Sequence of chain 1.U:
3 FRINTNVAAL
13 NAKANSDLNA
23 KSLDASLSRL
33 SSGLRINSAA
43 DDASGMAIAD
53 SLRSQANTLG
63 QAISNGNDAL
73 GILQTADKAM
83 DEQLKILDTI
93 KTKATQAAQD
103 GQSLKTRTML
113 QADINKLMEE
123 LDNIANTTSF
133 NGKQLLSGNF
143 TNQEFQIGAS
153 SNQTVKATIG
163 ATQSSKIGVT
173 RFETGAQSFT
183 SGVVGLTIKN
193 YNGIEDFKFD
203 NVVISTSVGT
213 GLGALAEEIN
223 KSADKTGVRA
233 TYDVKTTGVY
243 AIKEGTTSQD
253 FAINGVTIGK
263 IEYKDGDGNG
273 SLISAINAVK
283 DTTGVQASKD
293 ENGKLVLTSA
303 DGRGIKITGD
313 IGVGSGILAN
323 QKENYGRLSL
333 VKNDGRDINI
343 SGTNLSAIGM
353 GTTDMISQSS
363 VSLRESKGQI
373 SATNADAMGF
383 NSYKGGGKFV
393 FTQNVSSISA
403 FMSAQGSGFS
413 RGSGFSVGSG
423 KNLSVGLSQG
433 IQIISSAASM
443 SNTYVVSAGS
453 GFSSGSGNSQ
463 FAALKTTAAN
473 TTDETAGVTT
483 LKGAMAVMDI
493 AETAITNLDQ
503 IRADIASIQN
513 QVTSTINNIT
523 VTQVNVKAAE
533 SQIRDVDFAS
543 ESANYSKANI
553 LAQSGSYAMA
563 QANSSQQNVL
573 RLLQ

Binding-site contacts:
Ligand atom O1B contacts residue ASN346 of chain 1.U at 2.8 Å (h-bond).
Ligand atom O8 contacts residue SER348 of chain 1.U at 4.1 Å.
Ligand atom O1B contacts residue SER348 of chain 1.U at 2.2 Å (h-bond).
Ligand atom O4 contacts residue SER183 of chain 1.U at 3.8 Å.
Ligand atom C2 contacts residue ASN346 of chain 1.U at 3.8 Å.
Ligand atom O4 contacts residue ASN346 of chain 1.U at 4.2 Å.
Ligand atom C6 contacts residue THR182 of chain 1.U at 4.2 Å.
Ligand atom C5 contacts residue SER348 of chain 1.U at 4.2 Å.
Ligand atom C3 contacts residue SER348 of chain 1.U at 2.7 Å.
Ligand atom C4 contacts residue SER348 of chain 1.U at 3.7 Å.
Ligand atom C1 contacts residue SER348 of chain 1.U at 1.7 Å.
Ligand atom O1A contacts residue SER348 of chain 1.U at 2.6 Å (h-bond).
Ligand atom C3 contacts residue SER183 of chain 1.U at 4.4 Å.
Ligand atom O1B contacts residue LEU347 of chain 1.U at 3.5 Å (h-bond).
Ligand atom C8 contacts residue THR182 of chain 1.U at 4.4 Å.
Ligand atom C1 contacts residue ASN346 of chain 1.U at 3.7 Å.
Ligand atom O6 contacts residue SER348 of chain 1.U at 2.5 Å (h-bond).
Ligand atom C6 contacts residue SER348 of chain 1.U at 3.5 Å.
Ligand atom C3 contacts residue ASN346 of chain 1.U at 3.2 Å.
Ligand atom C4 contacts residue SER183 of chain 1.U at 3.7 Å.
Ligand atom C2 contacts residue SER348 of chain 1.U at 1.4 Å.
Ligand atom O8 contacts residue THR182 of chain 1.U at 3.3 Å.
Ligand atom C4 contacts residue ASN346 of chain 1.U at 4.2 Å.

This small molecule binds to this protein.
Small molecule (SMILES): C[C@H](O)[C@H](N)[C@@H]1O[C@](O)(C(=O)O)C[C@H](O)[C@@H]1N